Sequence of chain 1.F:
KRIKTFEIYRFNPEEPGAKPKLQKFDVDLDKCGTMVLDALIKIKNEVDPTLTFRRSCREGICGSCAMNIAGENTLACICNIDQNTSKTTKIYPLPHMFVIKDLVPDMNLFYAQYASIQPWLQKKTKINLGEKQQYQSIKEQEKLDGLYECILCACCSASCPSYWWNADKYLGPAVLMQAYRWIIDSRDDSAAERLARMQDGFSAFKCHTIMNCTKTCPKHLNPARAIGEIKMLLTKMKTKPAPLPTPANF

Binding-site contacts:
Ligand atom C6 contacts residue ARG76 of chain 1.G at 3.4 Å.
Ligand atom C9 contacts residue PRO193 of chain 1.F at 3.9 Å (hydrophobic).
Ligand atom C1 contacts residue TYR107 of chain 1.H at 4.1 Å (hydrophobic).
Ligand atom C12 contacts residue LEU60 of chain 1.G at 4.2 Å (hydrophobic).
Ligand atom C2 contacts residue TYR107 of chain 1.H at 3.8 Å (hydrophobic).
Ligand atom C5 contacts residue HIS240 of chain 1.F at 3.8 Å.
Ligand atom C6 contacts residue ASP106 of chain 1.H at 3.8 Å.
Ligand atom C5 contacts residue SER72 of chain 1.G at 3.7 Å.
Ligand atom N contacts residue PRO193 of chain 1.F at 4.0 Å.
Ligand atom C3 contacts residue SER72 of chain 1.G at 3.9 Å.
Ligand atom O1 contacts residue TRP197 of chain 1.F at 3.1 Å (h-bond).
Ligand atom C4 contacts residue ARG76 of chain 1.G at 3.5 Å.
Ligand atom C10 contacts residue TRP69 of chain 1.G at 4.1 Å (hydrophobic).
Ligand atom C15 contacts residue TRP69 of chain 1.G at 3.8 Å (hydrophobic).
Ligand atom C5 contacts residue ARG76 of chain 1.G at 3.3 Å.
Ligand atom C15 contacts residue LEU60 of chain 1.G at 3.7 Å (hydrophobic).
Ligand atom C7 contacts residue TYR107 of chain 1.H at 3.7 Å (hydrophobic).
Ligand atom C16 contacts residue TRP196 of chain 1.F at 3.3 Å (hydrophobic).
Ligand atom O1 contacts residue TYR107 of chain 1.H at 3.1 Å (h-bond).
Ligand atom C14 contacts residue TRP196 of chain 1.F at 4.2 Å (hydrophobic).
Ligand atom I contacts residue ASP106 of chain 1.H at 3.4 Å.
Ligand atom I contacts residue SER194 of chain 1.F at 4.0 Å.
Ligand atom C8 contacts residue PRO193 of chain 1.F at 3.9 Å (hydrophobic).
Ligand atom C1 contacts residue ARG76 of chain 1.G at 3.9 Å.
Ligand atom C13 contacts residue TRP197 of chain 1.F at 3.7 Å (hydrophobic).
Ligand atom C15 contacts residue TYR63 of chain 1.G at 4.0 Å (hydrophobic).
Ligand atom O2 contacts residue TRP69 of chain 1.G at 3.1 Å.
Ligand atom C16 contacts residue PRO193 of chain 1.F at 3.6 Å (hydrophobic).
Ligand atom C6 contacts residue HIS240 of chain 1.F at 3.6 Å.
Ligand atom C2 contacts residue ARG76 of chain 1.G at 4.2 Å.
Ligand atom C4 contacts residue SER72 of chain 1.G at 3.2 Å.
Ligand atom C16 contacts residue TRP69 of chain 1.G at 4.2 Å (hydrophobic).
Ligand atom C15 contacts residue TRP196 of chain 1.F at 4.0 Å (hydrophobic).
Ligand atom C1 contacts residue ASP106 of chain 1.H at 4.0 Å.
Ligand atom C7 contacts residue TRP197 of chain 1.F at 4.2 Å (hydrophobic).
Ligand atom C14 contacts residue TRP69 of chain 1.G at 3.3 Å (hydrophobic).
Ligand atom I contacts residue TRP197 of chain 1.F at 3.6 Å.
Ligand atom C11 contacts residue LEU60 of chain 1.G at 4.1 Å (hydrophobic).
Ligand atom C12 contacts residue TRP197 of chain 1.F at 3.4 Å (hydrophobic).
Ligand atom C3 contacts residue ARG76 of chain 1.G at 3.9 Å.

Sequence of chain 1.G:
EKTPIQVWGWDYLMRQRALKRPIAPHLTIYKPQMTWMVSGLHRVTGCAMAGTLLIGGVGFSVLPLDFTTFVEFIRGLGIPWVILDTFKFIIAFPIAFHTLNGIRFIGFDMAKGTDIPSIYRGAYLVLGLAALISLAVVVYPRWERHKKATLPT

Sequence of chain 1.H:
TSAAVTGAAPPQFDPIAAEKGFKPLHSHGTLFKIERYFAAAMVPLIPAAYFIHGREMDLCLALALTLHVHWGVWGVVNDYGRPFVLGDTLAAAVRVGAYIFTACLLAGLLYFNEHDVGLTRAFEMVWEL

A small-molecule ligand and the protein it binds are described below.
Small molecule (SMILES): CC(C)Oc1cccc(NC(=O)c2ccccc2I)c1